Sequence of chain 1.A:
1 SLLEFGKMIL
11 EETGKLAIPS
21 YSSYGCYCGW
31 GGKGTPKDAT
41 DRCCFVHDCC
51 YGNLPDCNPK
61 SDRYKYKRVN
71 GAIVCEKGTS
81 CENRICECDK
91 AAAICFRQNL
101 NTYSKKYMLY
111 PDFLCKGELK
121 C

Binding-site contacts:
Ligand atom C16 contacts residue GLY31 of chain 1.A at 3.3 Å.
Ligand atom C16 contacts residue GLY32 of chain 1.A at 3.2 Å.
Ligand atom C16 contacts residue ASP48 of chain 1.A at 3.2 Å.
Ligand atom C2 contacts residue GLY32 of chain 1.A at 4.3 Å.
Ligand atom C16 contacts residue TRP30 of chain 1.A at 4.1 Å (hydrophobic).
Ligand atom C17 contacts residue GLY31 of chain 1.A at 4.1 Å.
Ligand atom C17 contacts residue TRP30 of chain 1.A at 3.7 Å (hydrophobic).
Ligand atom C13 contacts residue GLY32 of chain 1.A at 3.5 Å.
Ligand atom C17 contacts residue ASP48 of chain 1.A at 3.8 Å.
Ligand atom C12 contacts residue GLY32 of chain 1.A at 3.1 Å.
Ligand atom C13 contacts residue ASP48 of chain 1.A at 4.3 Å.
Ligand atom C14 contacts residue ASP48 of chain 1.A at 4.5 Å.
Ligand atom O2 contacts residue TRP30 of chain 1.A at 3.9 Å.
Ligand atom C12 contacts residue GLY31 of chain 1.A at 4.3 Å.
Ligand atom C3 contacts residue ASP48 of chain 1.A at 4.5 Å.
Ligand atom O2 contacts residue ASP48 of chain 1.A at 3.2 Å (salt-bridge).
Ligand atom C13 contacts residue GLY31 of chain 1.A at 4.4 Å.
Ligand atom C17 contacts residue GLY32 of chain 1.A at 3.9 Å.

The small molecule below binds the protein below.
Small molecule (SMILES): CN1c2ccccc2[C@]23C[C@H]4[C@H]([C@@H]5C[C@H](O)[N@]4[C@@H](C5)[C@H]12)[C@H]3O